Sequence of chain 1.E:
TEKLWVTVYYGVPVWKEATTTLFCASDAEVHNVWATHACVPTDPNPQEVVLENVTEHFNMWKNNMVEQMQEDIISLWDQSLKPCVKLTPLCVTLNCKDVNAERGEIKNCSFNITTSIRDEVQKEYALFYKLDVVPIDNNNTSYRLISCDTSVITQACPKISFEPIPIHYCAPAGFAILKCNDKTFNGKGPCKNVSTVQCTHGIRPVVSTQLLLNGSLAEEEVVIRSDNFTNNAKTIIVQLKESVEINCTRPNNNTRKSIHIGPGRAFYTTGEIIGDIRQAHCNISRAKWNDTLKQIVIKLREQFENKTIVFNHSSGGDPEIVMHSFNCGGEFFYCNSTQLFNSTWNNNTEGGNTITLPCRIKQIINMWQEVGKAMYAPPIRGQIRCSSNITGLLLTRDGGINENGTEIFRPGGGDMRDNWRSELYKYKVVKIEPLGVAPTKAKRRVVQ

Binding-site contacts:
Ligand atom O7 contacts residue ASN299 of chain 1.E at 3.9 Å.
Ligand atom O5 contacts residue THR377 of chain 1.E at 4.3 Å.
Ligand atom O6 contacts residue THR377 of chain 1.E at 3.6 Å.
Ligand atom C1 contacts residue HIS297 of chain 1.E at 3.5 Å.
Ligand atom C5 contacts residue ASN299 of chain 1.E at 3.5 Å.
Ligand atom N2 contacts residue ASN299 of chain 1.E at 3.0 Å (h-bond).
Ligand atom C7 contacts residue ASN299 of chain 1.E at 3.5 Å.
Ligand atom O6 contacts residue ASN299 of chain 1.E at 4.4 Å.
Ligand atom O6 contacts residue ARG294 of chain 1.E at 4.2 Å.
Ligand atom C2 contacts residue HIS297 of chain 1.E at 3.7 Å.
Ligand atom C6 contacts residue ASN299 of chain 1.E at 4.5 Å.
Ligand atom C3 contacts residue HIS297 of chain 1.E at 3.6 Å.
Ligand atom C3 contacts residue ASN299 of chain 1.E at 3.9 Å.
Ligand atom C2 contacts residue ASN299 of chain 1.E at 2.6 Å.
Ligand atom C8 contacts residue THR265 of chain 1.E at 3.6 Å.
Ligand atom O6 contacts residue THR375 of chain 1.E at 3.4 Å.
Ligand atom C1 contacts residue ASN299 of chain 1.E at 1.4 Å.
Ligand atom C6 contacts residue THR377 of chain 1.E at 4.5 Å.
Ligand atom C4 contacts residue ASN299 of chain 1.E at 4.2 Å.
Ligand atom N2 contacts residue THR265 of chain 1.E at 4.2 Å.
Ligand atom O7 contacts residue ARG294 of chain 1.E at 4.2 Å.
Ligand atom O5 contacts residue ASN299 of chain 1.E at 2.2 Å (h-bond).
Ligand atom N2 contacts residue HIS297 of chain 1.E at 3.5 Å (h-bond).
Ligand atom C5 contacts residue THR377 of chain 1.E at 4.3 Å.

This protein binds this small molecule.
Small molecule (SMILES): CC(=O)N[C@H]1[C@H](O[C@H]2[C@H](O)[C@@H](NC(C)=O)CO[C@@H]2CO)O[C@H](CO)[C@@H](O[C@@H]2O[C@H](CO)[C@@H](O)[C@H](O)[C@@H]2O)[C@@H]1O